Sequence of chain 1.A:
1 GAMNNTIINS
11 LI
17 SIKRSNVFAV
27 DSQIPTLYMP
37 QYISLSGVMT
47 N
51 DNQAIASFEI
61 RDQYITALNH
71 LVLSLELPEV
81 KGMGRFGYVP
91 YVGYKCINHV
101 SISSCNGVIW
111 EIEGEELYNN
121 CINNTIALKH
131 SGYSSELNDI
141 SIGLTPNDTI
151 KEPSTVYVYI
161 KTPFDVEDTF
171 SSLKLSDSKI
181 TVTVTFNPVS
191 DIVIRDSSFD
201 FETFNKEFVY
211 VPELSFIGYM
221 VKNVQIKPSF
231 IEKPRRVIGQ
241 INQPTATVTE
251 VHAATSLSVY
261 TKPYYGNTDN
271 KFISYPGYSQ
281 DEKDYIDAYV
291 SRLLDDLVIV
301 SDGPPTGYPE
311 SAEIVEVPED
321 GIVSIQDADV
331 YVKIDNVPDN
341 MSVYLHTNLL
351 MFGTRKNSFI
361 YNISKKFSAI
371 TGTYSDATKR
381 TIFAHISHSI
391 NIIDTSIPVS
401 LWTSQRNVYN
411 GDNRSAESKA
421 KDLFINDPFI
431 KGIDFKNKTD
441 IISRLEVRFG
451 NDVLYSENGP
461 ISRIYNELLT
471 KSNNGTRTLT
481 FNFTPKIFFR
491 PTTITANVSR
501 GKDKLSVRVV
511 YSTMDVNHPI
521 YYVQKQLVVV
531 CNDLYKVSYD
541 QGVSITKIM

Sequence of chain 1.C:
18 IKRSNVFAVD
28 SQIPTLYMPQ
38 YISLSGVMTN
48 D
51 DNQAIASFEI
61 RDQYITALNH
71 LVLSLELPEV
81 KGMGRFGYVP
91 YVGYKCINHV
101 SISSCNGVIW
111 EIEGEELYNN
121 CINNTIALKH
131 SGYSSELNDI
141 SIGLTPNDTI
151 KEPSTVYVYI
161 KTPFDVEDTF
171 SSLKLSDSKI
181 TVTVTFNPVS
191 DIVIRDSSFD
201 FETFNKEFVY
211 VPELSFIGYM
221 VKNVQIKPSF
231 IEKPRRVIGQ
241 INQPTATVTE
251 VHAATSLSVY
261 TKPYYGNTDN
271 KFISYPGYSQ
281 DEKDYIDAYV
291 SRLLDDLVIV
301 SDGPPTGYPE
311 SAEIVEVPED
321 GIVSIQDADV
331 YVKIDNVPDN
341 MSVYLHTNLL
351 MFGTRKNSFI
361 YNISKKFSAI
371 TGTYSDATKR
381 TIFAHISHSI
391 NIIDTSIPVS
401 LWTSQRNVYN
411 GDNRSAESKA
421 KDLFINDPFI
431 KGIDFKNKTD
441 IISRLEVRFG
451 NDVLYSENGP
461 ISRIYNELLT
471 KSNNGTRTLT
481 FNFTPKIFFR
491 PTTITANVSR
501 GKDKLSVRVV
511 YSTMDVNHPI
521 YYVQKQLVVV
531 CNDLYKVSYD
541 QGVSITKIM

The small molecule below binds the protein below.
Small molecule (SMILES): CO[C@H]1/C=C/O[C@@]2(C)Oc3c(C)c(O)c4c(O)c(c(/C=N/N5CCN(C)CC5)c(O)c4c3C2=O)NC(=O)/C(C)=C\C=C[C@H](C)[C@H](O)[C@@H](C)[C@@H](O)[C@@H](C)[C@H](OC(C)=O)[C@@H]1C

Sequence of chain 1.B:
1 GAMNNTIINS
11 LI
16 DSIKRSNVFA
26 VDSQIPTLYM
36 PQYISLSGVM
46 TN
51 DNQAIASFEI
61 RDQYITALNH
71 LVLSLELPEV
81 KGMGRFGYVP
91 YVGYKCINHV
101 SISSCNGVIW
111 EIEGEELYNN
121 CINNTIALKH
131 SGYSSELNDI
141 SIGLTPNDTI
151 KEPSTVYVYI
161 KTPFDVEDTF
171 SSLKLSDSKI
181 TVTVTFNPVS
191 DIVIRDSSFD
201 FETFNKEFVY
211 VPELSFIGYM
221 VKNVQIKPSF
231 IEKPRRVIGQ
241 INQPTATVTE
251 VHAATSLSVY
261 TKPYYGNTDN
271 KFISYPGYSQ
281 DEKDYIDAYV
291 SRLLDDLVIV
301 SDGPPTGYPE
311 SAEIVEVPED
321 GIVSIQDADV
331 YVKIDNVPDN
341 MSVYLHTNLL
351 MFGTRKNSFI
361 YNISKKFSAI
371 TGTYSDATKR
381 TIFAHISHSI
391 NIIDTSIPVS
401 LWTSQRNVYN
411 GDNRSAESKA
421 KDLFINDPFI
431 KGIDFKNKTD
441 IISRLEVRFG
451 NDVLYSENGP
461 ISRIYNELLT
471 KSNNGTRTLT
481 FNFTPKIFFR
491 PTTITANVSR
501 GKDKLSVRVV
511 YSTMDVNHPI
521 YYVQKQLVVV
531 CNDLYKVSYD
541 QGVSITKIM

Binding-site contacts:
Ligand atom C39 contacts residue GLN29 of chain 1.C at 3.1 Å.
Ligand atom C37 contacts residue PHE488 of chain 1.B at 3.6 Å (hydrophobic).
Ligand atom O5 contacts residue PHE488 of chain 1.B at 3.6 Å.
Ligand atom C31 contacts residue PHE489 of chain 1.A at 3.4 Å (hydrophobic).
Ligand atom C13 contacts residue GLN29 of chain 1.A at 3.6 Å.
Ligand atom C30 contacts residue PHE488 of chain 1.C at 3.3 Å (hydrophobic).
Ligand atom C38 contacts residue GLN29 of chain 1.C at 3.8 Å.
Ligand atom O5 contacts residue GLN29 of chain 1.A at 3.9 Å.
Ligand atom C40 contacts residue GLN29 of chain 1.C at 3.5 Å.
Ligand atom C39 contacts residue PHE488 of chain 1.A at 3.4 Å (hydrophobic).
Ligand atom C28 contacts residue PHE488 of chain 1.B at 3.4 Å (hydrophobic).
Ligand atom C31 contacts residue PRO485 of chain 1.A at 3.7 Å (hydrophobic).
Ligand atom C36 contacts residue GLU167 of chain 1.A at 3.3 Å.
Ligand atom C35 contacts residue GLU167 of chain 1.A at 3.9 Å.
Ligand atom O3 contacts residue PHE488 of chain 1.B at 3.6 Å.
Ligand atom O6 contacts residue FMT1 of chain 1.R at 3.6 Å.
Ligand atom C33 contacts residue PHE488 of chain 1.A at 3.8 Å (hydrophobic).
Ligand atom O2 contacts residue FMT1 of chain 1.R at 3.5 Å (h-bond).
Ligand atom C40 contacts residue PHE489 of chain 1.A at 3.9 Å (hydrophobic).
Ligand atom C14 contacts residue PHE488 of chain 1.B at 3.5 Å (hydrophobic).
Ligand atom C16 contacts residue PHE488 of chain 1.C at 3.4 Å (hydrophobic).
Ligand atom N4 contacts residue GLN29 of chain 1.C at 3.7 Å.
Ligand atom C29 contacts residue PHE488 of chain 1.B at 4.0 Å (hydrophobic).
Ligand atom C17 contacts residue PHE488 of chain 1.C at 3.5 Å (hydrophobic).
Ligand atom O12 contacts residue FMT1 of chain 1.D at 3.3 Å (h-bond).
Ligand atom C38 contacts residue PHE488 of chain 1.A at 3.1 Å (hydrophobic).
Ligand atom N4 contacts residue PHE488 of chain 1.A at 3.7 Å.
Ligand atom C30 contacts residue VAL26 of chain 1.B at 3.4 Å (hydrophobic).
Ligand atom C33 contacts residue FMT1 of chain 1.D at 3.2 Å.
Ligand atom C17 contacts residue PHE170 of chain 1.C at 3.8 Å (hydrophobic).
Ligand atom C32 contacts residue PHE488 of chain 1.A at 3.7 Å (hydrophobic).
Ligand atom C14 contacts residue FMT1 of chain 1.R at 3.7 Å.
Ligand atom C31 contacts residue PHE488 of chain 1.A at 3.5 Å (hydrophobic).
Ligand atom C38 contacts residue ASP27 of chain 1.C at 3.1 Å.
Ligand atom C41 contacts residue GLN29 of chain 1.C at 3.8 Å.
Ligand atom C22 contacts residue PHE488 of chain 1.A at 3.5 Å (hydrophobic).
Ligand atom C23 contacts residue PHE488 of chain 1.A at 3.8 Å (hydrophobic).
Ligand atom C20 contacts residue PRO485 of chain 1.A at 3.7 Å (hydrophobic).
Ligand atom C42 contacts residue GLN29 of chain 1.C at 3.4 Å.
Ligand atom C38 contacts residue VAL26 of chain 1.C at 3.5 Å (hydrophobic).